Binding-site contacts:
Ligand atom O2 contacts residue MET84 of chain 1.B at 3.7 Å.
Ligand atom N2 contacts residue MET84 of chain 1.B at 3.7 Å.
Ligand atom O1 contacts residue TYR128 of chain 1.B at 3.6 Å.
Ligand atom C2 contacts residue TYR128 of chain 1.B at 3.5 Å (hydrophobic).
Ligand atom N1 contacts residue TYR128 of chain 1.B at 3.4 Å.
Ligand atom O1 contacts residue ILE56 of chain 1.B at 3.9 Å.
Ligand atom N2 contacts residue GLN81 of chain 1.B at 2.9 Å (h-bond).
Ligand atom C3 contacts residue MET84 of chain 1.B at 3.6 Å (hydrophobic).
Ligand atom O2 contacts residue ALA124 of chain 1.B at 3.5 Å.
Ligand atom C13 contacts residue ARG178 of chain 1.B at 3.7 Å.
Ligand atom C3 contacts residue TYR128 of chain 1.B at 3.6 Å (hydrophobic).
Ligand atom C2 contacts residue MET84 of chain 1.B at 3.6 Å (hydrophobic).
Ligand atom C5 contacts residue MET84 of chain 1.B at 3.8 Å (hydrophobic).
Ligand atom N1 contacts residue MET84 of chain 1.B at 3.9 Å.
Ligand atom O1 contacts residue GLN81 of chain 1.B at 3.9 Å.
Ligand atom C4 contacts residue ARG119 of chain 1.B at 3.7 Å.
Ligand atom C13 contacts residue GLU39 of chain 1.B at 3.2 Å.
Ligand atom O3 contacts residue ARG119 of chain 1.B at 2.7 Å (salt-bridge).
Ligand atom C1 contacts residue TYR128 of chain 1.B at 3.3 Å (hydrophobic).
Ligand atom O3 contacts residue GLU39 of chain 1.B at 3.8 Å.
Ligand atom F contacts residue ILE53 of chain 1.B at 3.2 Å.
Ligand atom C14 contacts residue ILE53 of chain 1.B at 3.6 Å (hydrophobic).
Ligand atom N2 contacts residue TYR128 of chain 1.B at 3.4 Å.
Ligand atom C14 contacts residue TRP44 of chain 1.B at 3.4 Å (hydrophobic).
Ligand atom C6 contacts residue TYR128 of chain 1.B at 3.6 Å (hydrophobic).
Ligand atom C14 contacts residue MET84 of chain 1.B at 3.8 Å (hydrophobic).
Ligand atom O2 contacts residue TYR128 of chain 1.B at 3.8 Å.
Ligand atom C2 contacts residue GLN81 of chain 1.B at 3.7 Å.
Ligand atom C1 contacts residue GLN81 of chain 1.B at 3.9 Å.
Ligand atom C4 contacts residue TYR88 of chain 1.B at 3.7 Å (hydrophobic).
Ligand atom C5 contacts residue TYR128 of chain 1.B at 3.6 Å (hydrophobic).
Ligand atom O3 contacts residue HIS14 of chain 1.B at 3.2 Å.
Ligand atom F contacts residue ARG178 of chain 1.B at 3.4 Å.
Ligand atom C13 contacts residue ARG119 of chain 1.B at 3.8 Å.
Ligand atom C1 contacts residue MET84 of chain 1.B at 3.9 Å (hydrophobic).
Ligand atom C12 contacts residue TRP44 of chain 1.B at 4.0 Å (hydrophobic).
Ligand atom O2 contacts residue GLN81 of chain 1.B at 2.9 Å (h-bond).
Ligand atom C4 contacts residue TYR128 of chain 1.B at 4.0 Å (hydrophobic).
Ligand atom C11 contacts residue TYR128 of chain 1.B at 3.8 Å (hydrophobic).
Ligand atom C11 contacts residue ARG119 of chain 1.B at 3.8 Å.

This protein binds this small molecule.
Small molecule (SMILES): Cc1c(/C=C(/CO)CF)n(C)c(=O)[nH]c1=O

Sequence of chain 1.B:
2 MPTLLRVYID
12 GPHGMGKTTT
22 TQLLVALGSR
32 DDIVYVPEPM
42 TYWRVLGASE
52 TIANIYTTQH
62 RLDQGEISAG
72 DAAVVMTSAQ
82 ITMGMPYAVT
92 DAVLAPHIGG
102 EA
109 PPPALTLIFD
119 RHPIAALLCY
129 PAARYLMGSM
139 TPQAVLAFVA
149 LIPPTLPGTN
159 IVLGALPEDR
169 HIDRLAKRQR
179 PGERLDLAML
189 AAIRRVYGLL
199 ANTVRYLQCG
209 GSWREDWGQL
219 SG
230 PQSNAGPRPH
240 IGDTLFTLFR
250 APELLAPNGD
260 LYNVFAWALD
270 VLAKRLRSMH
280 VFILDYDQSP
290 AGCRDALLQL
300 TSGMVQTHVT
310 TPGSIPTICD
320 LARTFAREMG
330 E